Sequence of chain 1.B:
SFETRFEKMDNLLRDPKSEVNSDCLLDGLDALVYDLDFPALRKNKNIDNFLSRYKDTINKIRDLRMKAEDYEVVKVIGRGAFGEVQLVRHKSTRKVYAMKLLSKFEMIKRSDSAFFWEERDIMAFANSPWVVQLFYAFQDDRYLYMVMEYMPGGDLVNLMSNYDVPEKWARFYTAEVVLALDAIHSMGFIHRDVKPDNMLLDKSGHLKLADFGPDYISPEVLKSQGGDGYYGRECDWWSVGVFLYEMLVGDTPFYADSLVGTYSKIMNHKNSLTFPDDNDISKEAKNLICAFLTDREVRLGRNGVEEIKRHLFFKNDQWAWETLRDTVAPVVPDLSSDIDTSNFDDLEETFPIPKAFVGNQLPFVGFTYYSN

Binding-site contacts:
Ligand atom C8 contacts residue GLU85 of chain 1.B at 3.7 Å.
Ligand atom O1 contacts residue LYS101 of chain 1.B at 2.7 Å (salt-bridge).
Ligand atom C25 contacts residue ILE78 of chain 1.B at 3.5 Å (hydrophobic).
Ligand atom N23 contacts residue ALA99 of chain 1.B at 3.5 Å.
Ligand atom C7 contacts residue VAL86 of chain 1.B at 3.8 Å (hydrophobic).
Ligand atom C7 contacts residue LYS101 of chain 1.B at 3.7 Å.
Ligand atom C8 contacts residue LYS101 of chain 1.B at 3.7 Å.
Ligand atom N20 contacts residue ALA99 of chain 1.B at 3.7 Å.
Ligand atom C19 contacts residue LEU201 of chain 1.B at 3.7 Å (hydrophobic).
Ligand atom C22 contacts residue LEU201 of chain 1.B at 3.8 Å (hydrophobic).
Ligand atom C24 contacts residue ILE78 of chain 1.B at 3.5 Å (hydrophobic).
Ligand atom N20 contacts residue GLU150 of chain 1.B at 3.3 Å (salt-bridge).
Ligand atom C24 contacts residue MET152 of chain 1.B at 3.9 Å (hydrophobic).
Ligand atom C22 contacts residue ALA99 of chain 1.B at 3.5 Å (hydrophobic).
Ligand atom C2 contacts residue LYS101 of chain 1.B at 3.8 Å.
Ligand atom C19 contacts residue MET149 of chain 1.B at 3.6 Å (hydrophobic).
Ligand atom O1 contacts residue ASP212 of chain 1.B at 3.4 Å.
Ligand atom N23 contacts residue MET152 of chain 1.B at 3.3 Å (h-bond).
Ligand atom C24 contacts residue PHE364 of chain 1.B at 3.8 Å (hydrophobic).
Ligand atom C9 contacts residue GLY84 of chain 1.B at 3.6 Å.
Ligand atom C24 contacts residue TYR151 of chain 1.B at 3.8 Å (hydrophobic).
Ligand atom C26 contacts residue VAL86 of chain 1.B at 3.7 Å (hydrophobic).
Ligand atom C27 contacts residue LEU201 of chain 1.B at 3.7 Å (hydrophobic).
Ligand atom C9 contacts residue LEU103 of chain 1.B at 3.6 Å (hydrophobic).
Ligand atom C2 contacts residue ASP212 of chain 1.B at 3.4 Å.
Ligand atom C11 contacts residue GLY81 of chain 1.B at 3.9 Å.
Ligand atom C5 contacts residue ARG80 of chain 1.B at 3.6 Å.
Ligand atom C18 contacts residue LEU201 of chain 1.B at 3.6 Å (hydrophobic).
Ligand atom C17 contacts residue ASP212 of chain 1.B at 3.6 Å.
Ligand atom N23 contacts residue GLU150 of chain 1.B at 3.9 Å.
Ligand atom N12 contacts residue ASP212 of chain 1.B at 3.5 Å.
Ligand atom N20 contacts residue LEU201 of chain 1.B at 3.8 Å.
Ligand atom C3 contacts residue ASP212 of chain 1.B at 3.4 Å.
Ligand atom C17 contacts residue GLU120 of chain 1.B at 3.6 Å.
Ligand atom C16 contacts residue MET149 of chain 1.B at 3.7 Å (hydrophobic).
Ligand atom C8 contacts residue GLY84 of chain 1.B at 3.6 Å.
Ligand atom C25 contacts residue PHE364 of chain 1.B at 3.9 Å (hydrophobic).
Ligand atom O1 contacts residue GLU120 of chain 1.B at 3.5 Å (salt-bridge).
Ligand atom C10 contacts residue GLY81 of chain 1.B at 3.8 Å.
Ligand atom C8 contacts residue LEU102 of chain 1.B at 3.8 Å (hydrophobic).

This small molecule binds to this protein.
Small molecule (SMILES): CN(CC(=O)N1CC=C(c2c[nH]c3ncccc23)CC1)c1ccccc1